Binding-site contacts:
Ligand atom O7 contacts residue ASN12 of chain 2.H at 3.7 Å.
Ligand atom C5 contacts residue ASN12 of chain 2.H at 4.1 Å.
Ligand atom C1 contacts residue ASN12 of chain 2.H at 2.2 Å.
Ligand atom C7 contacts residue ASN12 of chain 2.H at 3.9 Å.
Ligand atom N2 contacts residue ASN12 of chain 2.H at 3.8 Å.
Ligand atom C2 contacts residue ASN12 of chain 2.H at 3.2 Å.
Ligand atom O5 contacts residue ASN12 of chain 2.H at 2.7 Å (h-bond).

Sequence of chain 2.H:
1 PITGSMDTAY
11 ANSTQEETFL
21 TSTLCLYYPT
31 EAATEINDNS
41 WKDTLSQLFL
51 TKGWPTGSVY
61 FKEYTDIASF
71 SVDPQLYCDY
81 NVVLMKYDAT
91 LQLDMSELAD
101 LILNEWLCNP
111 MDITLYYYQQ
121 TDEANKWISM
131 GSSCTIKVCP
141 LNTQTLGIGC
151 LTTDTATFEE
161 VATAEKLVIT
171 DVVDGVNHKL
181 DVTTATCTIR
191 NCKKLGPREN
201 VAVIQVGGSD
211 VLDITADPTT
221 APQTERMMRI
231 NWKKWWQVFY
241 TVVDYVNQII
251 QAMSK

This protein binds this small molecule.
Small molecule (SMILES): CC(=O)N[C@H]1[C@H](O[C@H]2[C@H](O)[C@@H](NC(C)=O)CO[C@@H]2CO)O[C@H](CO)[C@@H](O)[C@@H]1O